Sequence of chain 1.A:
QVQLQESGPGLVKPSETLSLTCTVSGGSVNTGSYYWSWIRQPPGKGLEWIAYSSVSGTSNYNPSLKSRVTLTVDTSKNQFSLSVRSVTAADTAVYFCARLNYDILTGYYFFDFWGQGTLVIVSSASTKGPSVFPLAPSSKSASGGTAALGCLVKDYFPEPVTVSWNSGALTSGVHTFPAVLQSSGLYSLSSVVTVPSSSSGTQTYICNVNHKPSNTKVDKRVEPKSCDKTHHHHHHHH

Sequence of chain 1.B:
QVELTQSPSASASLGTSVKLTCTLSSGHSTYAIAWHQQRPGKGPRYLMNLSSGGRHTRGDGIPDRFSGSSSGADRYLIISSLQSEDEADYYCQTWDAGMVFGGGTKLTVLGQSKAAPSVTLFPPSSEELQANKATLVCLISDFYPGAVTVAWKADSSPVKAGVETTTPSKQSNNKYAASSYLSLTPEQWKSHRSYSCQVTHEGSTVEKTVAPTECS

This protein binds this small molecule.
Small molecule (SMILES): O=S(=O)(O)C[C@H](O)CNC1CCCCC1

Binding-site contacts:
Ligand atom CAF contacts residue PRO8 of chain 1.B at 3.4 Å (hydrophobic).
Ligand atom CAF contacts residue GLY103 of chain 1.B at 4.1 Å.
Ligand atom CAE contacts residue GLY104 of chain 1.B at 3.8 Å.
Ligand atom CAE contacts residue THR105 of chain 1.B at 4.2 Å.
Ligand atom CAI contacts residue GLY46 of chain 1.A at 4.1 Å.
Ligand atom NAL contacts residue LYS45 of chain 1.A at 4.5 Å.
Ligand atom CAH contacts residue GLY104 of chain 1.B at 3.9 Å.
Ligand atom CAI contacts residue LYS45 of chain 1.A at 3.7 Å.
Ligand atom CAG contacts residue LYS45 of chain 1.A at 4.3 Å.
Ligand atom CAE contacts residue TYR91 of chain 1.B at 3.7 Å (hydrophobic).
Ligand atom CAI contacts residue GLY44 of chain 1.A at 3.6 Å.
Ligand atom CAE contacts residue LYS106 of chain 1.B at 4.3 Å.
Ligand atom CAE contacts residue ASP89 of chain 1.B at 4.0 Å.
Ligand atom CAH contacts residue GLY103 of chain 1.B at 3.9 Å.
Ligand atom CAN contacts residue GLY44 of chain 1.A at 4.4 Å.
Ligand atom CAN contacts residue GLY103 of chain 1.B at 3.6 Å.
Ligand atom CAH contacts residue PRO8 of chain 1.B at 3.8 Å (hydrophobic).
Ligand atom CAF contacts residue LYS106 of chain 1.B at 3.7 Å.
Ligand atom CAG contacts residue ASP89 of chain 1.B at 3.7 Å.
Ligand atom CAF contacts residue GLY104 of chain 1.B at 3.4 Å.
Ligand atom CAG contacts residue TYR91 of chain 1.B at 3.5 Å (hydrophobic).
Ligand atom CAI contacts residue TYR91 of chain 1.B at 4.2 Å (hydrophobic).
Ligand atom NAL contacts residue GLY44 of chain 1.A at 3.9 Å.
Ligand atom CAE contacts residue GLY103 of chain 1.B at 3.8 Å.
Ligand atom CAI contacts residue GLY103 of chain 1.B at 4.3 Å.
Ligand atom CAF contacts residue THR105 of chain 1.B at 4.1 Å.